Sequence of chain 1.A:
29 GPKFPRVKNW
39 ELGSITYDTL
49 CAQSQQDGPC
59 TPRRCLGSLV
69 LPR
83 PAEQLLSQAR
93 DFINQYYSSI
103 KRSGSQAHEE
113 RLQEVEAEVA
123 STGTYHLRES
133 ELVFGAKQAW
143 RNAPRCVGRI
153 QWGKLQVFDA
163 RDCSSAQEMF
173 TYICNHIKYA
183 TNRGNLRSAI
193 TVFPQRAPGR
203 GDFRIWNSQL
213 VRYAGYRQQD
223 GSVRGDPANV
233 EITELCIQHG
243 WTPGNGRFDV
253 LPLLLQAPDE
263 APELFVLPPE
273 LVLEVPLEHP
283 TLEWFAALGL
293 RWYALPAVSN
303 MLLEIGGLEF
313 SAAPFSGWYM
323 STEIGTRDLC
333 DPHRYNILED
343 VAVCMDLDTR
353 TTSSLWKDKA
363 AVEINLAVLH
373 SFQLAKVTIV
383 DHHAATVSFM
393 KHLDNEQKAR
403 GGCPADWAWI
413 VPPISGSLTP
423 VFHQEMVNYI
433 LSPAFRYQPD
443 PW

Sequence of chain 1.B:
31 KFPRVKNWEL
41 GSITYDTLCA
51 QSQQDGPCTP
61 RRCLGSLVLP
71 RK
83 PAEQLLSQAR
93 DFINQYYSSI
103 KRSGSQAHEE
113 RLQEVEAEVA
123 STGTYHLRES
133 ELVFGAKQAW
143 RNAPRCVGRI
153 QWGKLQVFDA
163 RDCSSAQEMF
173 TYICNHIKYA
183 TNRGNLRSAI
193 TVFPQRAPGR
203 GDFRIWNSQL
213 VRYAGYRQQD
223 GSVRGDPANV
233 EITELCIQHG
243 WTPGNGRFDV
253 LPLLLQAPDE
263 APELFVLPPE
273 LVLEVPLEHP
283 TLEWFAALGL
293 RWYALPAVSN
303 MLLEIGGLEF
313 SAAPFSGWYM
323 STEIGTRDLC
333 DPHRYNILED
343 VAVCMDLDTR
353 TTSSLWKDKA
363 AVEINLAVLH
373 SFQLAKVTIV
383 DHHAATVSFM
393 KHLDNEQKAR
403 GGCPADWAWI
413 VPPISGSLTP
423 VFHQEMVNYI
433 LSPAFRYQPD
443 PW

Binding-site contacts:
Ligand atom C38 contacts residue HEM1 of chain 1.C at 3.5 Å.
Ligand atom C34 contacts residue HEM1 of chain 1.C at 3.5 Å.
Ligand atom N02 contacts residue SER210 of chain 1.A at 3.4 Å (h-bond).
Ligand atom C13 contacts residue HEM1 of chain 1.C at 4.0 Å.
Ligand atom N41 contacts residue PRO298 of chain 1.A at 4.0 Å.
Ligand atom C39 contacts residue TRP320 of chain 1.A at 4.0 Å (hydrophobic).
Ligand atom C06 contacts residue HEM1 of chain 1.C at 3.5 Å.
Ligand atom C09 contacts residue HEM1 of chain 1.C at 3.2 Å.
Ligand atom C08 contacts residue HEM1 of chain 1.C at 3.2 Å.
Ligand atom N41 contacts residue HEM1 of chain 1.C at 3.5 Å.
Ligand atom N17 contacts residue TYR439 of chain 1.A at 3.5 Å.
Ligand atom C42 contacts residue GLY319 of chain 1.A at 3.7 Å.
Ligand atom C34 contacts residue GLU325 of chain 1.A at 3.7 Å.
Ligand atom C39 contacts residue PRO298 of chain 1.A at 3.9 Å (hydrophobic).
Ligand atom N41 contacts residue TYR321 of chain 1.A at 3.7 Å.
Ligand atom C42 contacts residue PRO298 of chain 1.A at 3.8 Å (hydrophobic).
Ligand atom C04 contacts residue HEM1 of chain 1.C at 3.9 Å.
Ligand atom N40 contacts residue HEM1 of chain 1.C at 4.0 Å.
Ligand atom C39 contacts residue HEM1 of chain 1.C at 3.8 Å.
Ligand atom N41 contacts residue GLU325 of chain 1.A at 2.6 Å (salt-bridge).
Ligand atom N02 contacts residue GLN211 of chain 1.A at 4.0 Å.
Ligand atom N41 contacts residue TRP320 of chain 1.A at 3.0 Å (h-bond).
Ligand atom C36 contacts residue VAL300 of chain 1.A at 3.5 Å (hydrophobic).
Ligand atom C39 contacts residue GLU325 of chain 1.A at 3.4 Å.
Ligand atom C09 contacts residue TRP411 of chain 1.A at 3.7 Å (hydrophobic).
Ligand atom N40 contacts residue GLU325 of chain 1.A at 2.6 Å (salt-bridge).
Ligand atom C03 contacts residue GLN211 of chain 1.A at 3.5 Å.
Ligand atom C05 contacts residue HEM1 of chain 1.C at 2.9 Å.
Ligand atom N02 contacts residue ASN302 of chain 1.A at 3.9 Å.
Ligand atom C03 contacts residue VAL300 of chain 1.A at 3.5 Å (hydrophobic).
Ligand atom C35 contacts residue GLU325 of chain 1.A at 3.5 Å.
Ligand atom N41 contacts residue MET322 of chain 1.A at 4.0 Å.
Ligand atom C18 contacts residue TRP38 of chain 1.B at 3.7 Å (hydrophobic).
Ligand atom C42 contacts residue PHE317 of chain 1.A at 3.6 Å (hydrophobic).
Ligand atom C04 contacts residue GLN211 of chain 1.A at 3.9 Å.
Ligand atom N12 contacts residue HEM1 of chain 1.C at 3.8 Å.
Ligand atom C11 contacts residue TYR439 of chain 1.A at 4.0 Å (hydrophobic).
Ligand atom N12 contacts residue TYR439 of chain 1.A at 3.6 Å.
Ligand atom C38 contacts residue PRO298 of chain 1.A at 3.8 Å (hydrophobic).
Ligand atom C42 contacts residue HEM1 of chain 1.C at 3.6 Å.

The protein below binds the small molecule below.
Small molecule (SMILES): Cc1cc(N)nc(CCc2cc(N)cc(CCc3cc(C)cc(N)n3)c2)c1